This protein binds this small molecule.
Small molecule (SMILES): CC(=O)N[C@@H]1[C@@H](O)[C@H](O)[C@@H](CO)O[C@H]1O

Sequence of chain 2.A:
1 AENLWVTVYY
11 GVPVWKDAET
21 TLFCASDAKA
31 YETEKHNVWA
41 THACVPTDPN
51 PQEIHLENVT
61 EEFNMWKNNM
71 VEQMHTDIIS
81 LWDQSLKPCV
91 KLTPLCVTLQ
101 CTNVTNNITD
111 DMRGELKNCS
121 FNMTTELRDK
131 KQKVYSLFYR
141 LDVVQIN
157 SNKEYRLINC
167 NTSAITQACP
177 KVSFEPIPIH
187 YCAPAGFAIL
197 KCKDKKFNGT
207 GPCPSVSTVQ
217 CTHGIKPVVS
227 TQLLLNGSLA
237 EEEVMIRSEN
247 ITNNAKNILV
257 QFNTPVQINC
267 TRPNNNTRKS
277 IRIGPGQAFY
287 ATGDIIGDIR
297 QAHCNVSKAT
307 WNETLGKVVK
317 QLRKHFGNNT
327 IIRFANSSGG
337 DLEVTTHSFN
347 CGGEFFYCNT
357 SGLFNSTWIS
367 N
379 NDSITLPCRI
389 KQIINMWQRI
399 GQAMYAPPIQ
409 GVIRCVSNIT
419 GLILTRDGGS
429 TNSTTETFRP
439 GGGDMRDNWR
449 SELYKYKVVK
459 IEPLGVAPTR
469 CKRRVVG

Binding-site contacts:
Ligand atom C6 contacts residue ASN324 of chain 2.A at 4.4 Å.
Ligand atom C1 contacts residue ASN324 of chain 2.A at 1.4 Å.
Ligand atom C4 contacts residue ASN324 of chain 2.A at 4.3 Å.
Ligand atom C5 contacts residue ASN324 of chain 2.A at 3.7 Å.
Ligand atom O5 contacts residue ASN324 of chain 2.A at 2.4 Å (h-bond).
Ligand atom C3 contacts residue ASN324 of chain 2.A at 3.8 Å.
Ligand atom O6 contacts residue ASN324 of chain 2.A at 3.9 Å.
Ligand atom O7 contacts residue ASN324 of chain 2.A at 4.2 Å.
Ligand atom C7 contacts residue ASN324 of chain 2.A at 3.3 Å.
Ligand atom C8 contacts residue ASN324 of chain 2.A at 3.4 Å.
Ligand atom C2 contacts residue ASN324 of chain 2.A at 2.5 Å.
Ligand atom O7 contacts residue LYS320 of chain 2.A at 4.2 Å.
Ligand atom N2 contacts residue ASN324 of chain 2.A at 2.8 Å (h-bond).